This small molecule binds to this protein.
Small molecule (SMILES): OCc1ccc(-n2ccnc2-c2ccccc2)cc1

Sequence of chain 1.B:
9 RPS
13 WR

Sequence of chain 1.A:
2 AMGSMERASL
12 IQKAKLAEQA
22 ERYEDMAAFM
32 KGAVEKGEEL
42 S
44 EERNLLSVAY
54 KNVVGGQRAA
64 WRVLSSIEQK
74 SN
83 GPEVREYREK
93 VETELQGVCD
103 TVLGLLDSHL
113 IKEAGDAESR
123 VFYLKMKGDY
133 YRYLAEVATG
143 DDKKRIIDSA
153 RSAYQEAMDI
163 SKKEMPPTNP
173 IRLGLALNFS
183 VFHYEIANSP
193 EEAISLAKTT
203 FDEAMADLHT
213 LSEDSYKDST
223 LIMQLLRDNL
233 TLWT

Binding-site contacts:
Ligand atom C12 contacts residue PHE124 of chain 1.A at 3.5 Å (hydrophobic).
Ligand atom C03 contacts residue TRP13 of chain 1.B at 3.4 Å (hydrophobic).
Ligand atom N14 contacts residue PRO172 of chain 1.A at 4.2 Å.
Ligand atom C02 contacts residue LYS127 of chain 1.A at 2.6 Å.
Ligand atom C11 contacts residue ASN47 of chain 1.A at 3.1 Å.
Ligand atom C03 contacts residue LYS127 of chain 1.A at 3.8 Å.
Ligand atom C13 contacts residue ILE173 of chain 1.A at 3.3 Å (hydrophobic).
Ligand atom C10 contacts residue ASN47 of chain 1.A at 2.8 Å.
Ligand atom C09 contacts residue ASN47 of chain 1.A at 3.0 Å.
Ligand atom C01 contacts residue TRP13 of chain 1.B at 3.7 Å (hydrophobic).
Ligand atom C03 contacts residue PHE124 of chain 1.A at 4.1 Å (hydrophobic).
Ligand atom C02 contacts residue TRP13 of chain 1.B at 3.5 Å (hydrophobic).
Ligand atom C18 contacts residue ILE173 of chain 1.A at 4.1 Å (hydrophobic).
Ligand atom C16 contacts residue PRO172 of chain 1.A at 3.8 Å (hydrophobic).
Ligand atom C13 contacts residue ASN47 of chain 1.A at 3.8 Å.
Ligand atom C05 contacts residue TRP13 of chain 1.B at 3.5 Å (hydrophobic).
Ligand atom N06 contacts residue TRP13 of chain 1.B at 4.1 Å.
Ligand atom C17 contacts residue TRP13 of chain 1.B at 3.6 Å (hydrophobic).
Ligand atom C07 contacts residue PRO172 of chain 1.A at 4.1 Å (hydrophobic).
Ligand atom C18 contacts residue GLY176 of chain 1.A at 3.9 Å.
Ligand atom C15 contacts residue PRO172 of chain 1.A at 4.0 Å (hydrophobic).
Ligand atom C18 contacts residue TRP13 of chain 1.B at 3.8 Å (hydrophobic).
Ligand atom C12 contacts residue ILE173 of chain 1.A at 3.3 Å (hydrophobic).
Ligand atom C13 contacts residue PHE124 of chain 1.A at 4.2 Å (hydrophobic).
Ligand atom C01 contacts residue LYS127 of chain 1.A at 1.4 Å.
Ligand atom C09 contacts residue CSO43 of chain 1.A at 4.0 Å.
Ligand atom C11 contacts residue CSO43 of chain 1.A at 3.4 Å.
Ligand atom C17 contacts residue ILE224 of chain 1.A at 3.9 Å (hydrophobic).
Ligand atom C16 contacts residue TRP13 of chain 1.B at 4.1 Å (hydrophobic).
Ligand atom C18 contacts residue PRO172 of chain 1.A at 3.4 Å (hydrophobic).
Ligand atom C08 contacts residue ASN47 of chain 1.A at 3.8 Å.
Ligand atom C12 contacts residue ASN47 of chain 1.A at 3.5 Å.
Ligand atom C10 contacts residue CSO43 of chain 1.A at 3.1 Å.
Ligand atom C18 contacts residue LYS127 of chain 1.A at 3.0 Å.
Ligand atom C17 contacts residue ILE173 of chain 1.A at 4.1 Å (hydrophobic).
Ligand atom C04 contacts residue TRP13 of chain 1.B at 3.2 Å (hydrophobic).
Ligand atom C11 contacts residue ILE173 of chain 1.A at 4.2 Å (hydrophobic).
Ligand atom N06 contacts residue PRO172 of chain 1.A at 3.9 Å.
Ligand atom C17 contacts residue PRO172 of chain 1.A at 3.3 Å (hydrophobic).
Ligand atom C11 contacts residue PHE124 of chain 1.A at 4.1 Å (hydrophobic).